Sequence of chain 8.A:
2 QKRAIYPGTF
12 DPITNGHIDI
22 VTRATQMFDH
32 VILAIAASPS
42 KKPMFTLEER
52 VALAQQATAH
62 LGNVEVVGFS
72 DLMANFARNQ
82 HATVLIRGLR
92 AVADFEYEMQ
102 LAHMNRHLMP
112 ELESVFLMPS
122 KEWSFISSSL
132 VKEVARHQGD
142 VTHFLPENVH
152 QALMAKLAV

A protein and the small-molecule ligand that binds it are described below.
Small molecule (SMILES): Cc1nc2cccc(O)c2[nH]1

Binding-site contacts:
Ligand atom N8 contacts residue LEU73 of chain 1.A at 4.1 Å.
Ligand atom C2 contacts residue VAL135 of chain 8.A at 3.6 Å (hydrophobic).
Ligand atom C3 contacts residue VAL135 of chain 8.A at 3.9 Å (hydrophobic).
Ligand atom N8 contacts residue MET74 of chain 1.A at 4.4 Å.
Ligand atom O5 contacts residue ASN106 of chain 1.A at 2.5 Å (h-bond).
Ligand atom N10 contacts residue MET74 of chain 1.A at 2.9 Å (h-bond).
Ligand atom C1 contacts residue LEU73 of chain 1.A at 4.2 Å (hydrophobic).
Ligand atom C4 contacts residue LEU73 of chain 1.A at 3.6 Å (hydrophobic).
Ligand atom C2 contacts residue LEU131 of chain 8.A at 4.1 Å (hydrophobic).
Ligand atom C7 contacts residue GLU134 of chain 8.A at 4.0 Å.
Ligand atom C1 contacts residue ASN106 of chain 1.A at 3.2 Å.
Ligand atom C6 contacts residue LEU73 of chain 1.A at 3.3 Å (hydrophobic).
Ligand atom C3 contacts residue LEU73 of chain 1.A at 4.4 Å (hydrophobic).
Ligand atom N10 contacts residue LEU73 of chain 1.A at 3.3 Å.
Ligand atom C1 contacts residue VAL135 of chain 8.A at 4.3 Å (hydrophobic).
Ligand atom C4 contacts residue ASN106 of chain 1.A at 3.2 Å.
Ligand atom C6 contacts residue MET74 of chain 1.A at 3.4 Å (hydrophobic).
Ligand atom C11 contacts residue HIS138 of chain 8.A at 4.1 Å.
Ligand atom C3 contacts residue GLU134 of chain 8.A at 4.0 Å.
Ligand atom C2 contacts residue MET105 of chain 1.A at 4.0 Å (hydrophobic).
Ligand atom N8 contacts residue GLU134 of chain 8.A at 2.9 Å (salt-bridge).
Ligand atom O5 contacts residue ALA75 of chain 1.A at 3.1 Å (h-bond).
Ligand atom C2 contacts residue LEU102 of chain 1.A at 4.3 Å (hydrophobic).
Ligand atom C7 contacts residue LEU73 of chain 1.A at 3.8 Å (hydrophobic).
Ligand atom C11 contacts residue LEU73 of chain 1.A at 4.2 Å (hydrophobic).
Ligand atom C9 contacts residue LEU73 of chain 1.A at 3.8 Å (hydrophobic).
Ligand atom C4 contacts residue ALA75 of chain 1.A at 4.4 Å (hydrophobic).
Ligand atom C7 contacts residue MET74 of chain 1.A at 4.0 Å (hydrophobic).
Ligand atom O5 contacts residue MET74 of chain 1.A at 3.3 Å.
Ligand atom O5 contacts residue LEU73 of chain 1.A at 3.6 Å.
Ligand atom C1 contacts residue MET105 of chain 1.A at 4.1 Å (hydrophobic).
Ligand atom C11 contacts residue MET74 of chain 1.A at 4.1 Å (hydrophobic).
Ligand atom C11 contacts residue ASP72 of chain 1.A at 4.0 Å.
Ligand atom C9 contacts residue MET74 of chain 1.A at 3.9 Å (hydrophobic).
Ligand atom C9 contacts residue GLU134 of chain 8.A at 3.8 Å.
Ligand atom C1 contacts residue LEU109 of chain 1.A at 4.2 Å (hydrophobic).
Ligand atom C1 contacts residue MET74 of chain 1.A at 4.3 Å (hydrophobic).
Ligand atom C4 contacts residue MET74 of chain 1.A at 3.6 Å (hydrophobic).
Ligand atom C11 contacts residue GLU134 of chain 8.A at 3.9 Å.
Ligand atom C3 contacts residue LEU131 of chain 8.A at 4.1 Å (hydrophobic).

Sequence of chain 1.A:
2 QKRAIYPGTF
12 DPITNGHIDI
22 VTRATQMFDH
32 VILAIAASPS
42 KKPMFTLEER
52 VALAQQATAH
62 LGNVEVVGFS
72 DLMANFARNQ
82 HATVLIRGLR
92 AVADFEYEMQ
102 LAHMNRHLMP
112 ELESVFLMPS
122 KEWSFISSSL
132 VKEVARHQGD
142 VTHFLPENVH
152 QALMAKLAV